This protein binds this small molecule.
Small molecule (SMILES): CC(=O)N[C@H]1[C@H](O[C@H]2[C@H](O)[C@@H](NC(C)=O)CO[C@@H]2CO)O[C@H](CO[C@H]2O[C@H](CO)[C@@H](O)[C@H](O)[C@@H]2O)[C@@H](O[C@H]2O[C@H](CO)[C@@H](O)[C@H](O)[C@@H]2O)[C@@H]1O[C@@H]1O[C@H](CS(=O)(=O)O)[C@@H](O[C@@H]2O[C@H](CO)[C@@H](O)[C@H](O)[C@H]2O)[C@H](O)[C@H]1O

Sequence of chain 1.E:
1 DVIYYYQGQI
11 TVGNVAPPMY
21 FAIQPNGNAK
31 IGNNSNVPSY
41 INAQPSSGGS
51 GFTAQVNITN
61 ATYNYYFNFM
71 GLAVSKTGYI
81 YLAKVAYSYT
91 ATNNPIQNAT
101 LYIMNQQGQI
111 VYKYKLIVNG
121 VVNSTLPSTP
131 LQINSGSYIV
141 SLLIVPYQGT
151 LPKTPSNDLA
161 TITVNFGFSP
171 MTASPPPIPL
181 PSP

Binding-site contacts:
Ligand atom C7 contacts residue GLN55 of chain 1.A at 4.1 Å.
Ligand atom C4 contacts residue ASN42 of chain 1.A at 3.4 Å.
Ligand atom N2 contacts residue ASN57 of chain 1.A at 2.8 Å (h-bond).
Ligand atom C2 contacts residue ASN57 of chain 1.A at 2.4 Å.
Ligand atom C8 contacts residue ASN42 of chain 1.A at 3.2 Å.
Ligand atom C1 contacts residue ASN57 of chain 1.A at 1.4 Å.
Ligand atom C6 contacts residue VAL15 of chain 1.E at 4.2 Å (hydrophobic).
Ligand atom C5 contacts residue ASN57 of chain 1.A at 3.7 Å.
Ligand atom O7 contacts residue SER39 of chain 1.A at 3.7 Å.
Ligand atom O3 contacts residue ASN42 of chain 1.A at 3.1 Å.
Ligand atom O5 contacts residue SER39 of chain 1.A at 4.0 Å.
Ligand atom C4 contacts residue ASN57 of chain 1.A at 4.2 Å.
Ligand atom O4 contacts residue GLN55 of chain 1.A at 3.6 Å.
Ligand atom C7 contacts residue SER39 of chain 1.A at 4.1 Å.
Ligand atom C8 contacts residue ILE41 of chain 1.A at 3.4 Å (hydrophobic).
Ligand atom C7 contacts residue ILE41 of chain 1.A at 4.4 Å (hydrophobic).
Ligand atom C8 contacts residue TYR40 of chain 1.A at 4.2 Å (hydrophobic).
Ligand atom O7 contacts residue PRO38 of chain 1.A at 4.2 Å.
Ligand atom O5 contacts residue VAL15 of chain 1.E at 3.0 Å.
Ligand atom C2 contacts residue SER39 of chain 1.A at 3.6 Å.
Ligand atom C6 contacts residue PRO155 of chain 1.A at 4.1 Å (hydrophobic).
Ligand atom C7 contacts residue ASN57 of chain 1.A at 3.7 Å.
Ligand atom O4 contacts residue ASN42 of chain 1.A at 3.6 Å (h-bond).
Ligand atom O6 contacts residue SER156 of chain 1.A at 3.9 Å.
Ligand atom O2 contacts residue ASN42 of chain 1.A at 3.9 Å.
Ligand atom C3 contacts residue ASN157 of chain 1.A at 4.3 Å.
Ligand atom C1 contacts residue VAL15 of chain 1.E at 3.6 Å (hydrophobic).
Ligand atom O7 contacts residue TYR40 of chain 1.A at 4.0 Å.
Ligand atom C3 contacts residue ASN42 of chain 1.A at 3.8 Å.
Ligand atom N2 contacts residue SER39 of chain 1.A at 4.0 Å.
Ligand atom N2 contacts residue GLN55 of chain 1.A at 3.8 Å.
Ligand atom O5 contacts residue ASN57 of chain 1.A at 2.4 Å (h-bond).
Ligand atom C3 contacts residue ASN57 of chain 1.A at 3.7 Å.
Ligand atom O6 contacts residue PRO155 of chain 1.A at 3.4 Å.
Ligand atom C5 contacts residue VAL15 of chain 1.E at 4.2 Å (hydrophobic).
Ligand atom O6 contacts residue ASN14 of chain 1.E at 4.3 Å.
Ligand atom C1 contacts residue SER39 of chain 1.A at 3.6 Å.
Ligand atom O7 contacts residue ASN57 of chain 1.A at 4.3 Å.
Ligand atom C8 contacts residue GLN55 of chain 1.A at 3.5 Å.
Ligand atom C7 contacts residue TYR40 of chain 1.A at 4.2 Å (hydrophobic).

Sequence of chain 1.A:
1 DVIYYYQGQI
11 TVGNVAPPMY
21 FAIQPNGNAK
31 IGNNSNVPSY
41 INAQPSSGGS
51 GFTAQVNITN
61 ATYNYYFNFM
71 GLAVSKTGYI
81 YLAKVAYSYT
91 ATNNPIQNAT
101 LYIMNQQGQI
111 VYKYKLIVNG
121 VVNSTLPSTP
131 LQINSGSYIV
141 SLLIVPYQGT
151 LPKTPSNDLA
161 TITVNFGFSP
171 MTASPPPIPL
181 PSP